A protein and the small-molecule ligand that binds it are described below.
Small molecule (SMILES): CC(=O)N[C@@H]1[C@@H](O)[C@H](O)[C@@H](CO)O[C@H]1O

Binding-site contacts:
Ligand atom C5 contacts residue ASN125 of chain 1.A at 3.7 Å.
Ligand atom O6 contacts residue ASN113 of chain 1.A at 4.2 Å.
Ligand atom C2 contacts residue ASN125 of chain 1.A at 2.7 Å.
Ligand atom O6 contacts residue LYS115 of chain 1.A at 3.8 Å.
Ligand atom C1 contacts residue ASN125 of chain 1.A at 1.7 Å.
Ligand atom O5 contacts residue ASN113 of chain 1.A at 3.5 Å.
Ligand atom C3 contacts residue ASN125 of chain 1.A at 4.0 Å.
Ligand atom O5 contacts residue ASN125 of chain 1.A at 2.3 Å (h-bond).
Ligand atom C6 contacts residue ASN113 of chain 1.A at 4.3 Å.
Ligand atom C7 contacts residue ASN125 of chain 1.A at 3.6 Å.
Ligand atom O7 contacts residue ASN125 of chain 1.A at 3.5 Å (h-bond).
Ligand atom O6 contacts residue GLU151 of chain 1.A at 4.2 Å.
Ligand atom C8 contacts residue HIS42 of chain 1.A at 4.0 Å.
Ligand atom C5 contacts residue ASN113 of chain 1.A at 4.4 Å.
Ligand atom C4 contacts residue ASN125 of chain 1.A at 4.3 Å.
Ligand atom N2 contacts residue ASN125 of chain 1.A at 3.2 Å (h-bond).
Ligand atom C1 contacts residue ASN113 of chain 1.A at 4.4 Å.

Sequence of chain 1.A:
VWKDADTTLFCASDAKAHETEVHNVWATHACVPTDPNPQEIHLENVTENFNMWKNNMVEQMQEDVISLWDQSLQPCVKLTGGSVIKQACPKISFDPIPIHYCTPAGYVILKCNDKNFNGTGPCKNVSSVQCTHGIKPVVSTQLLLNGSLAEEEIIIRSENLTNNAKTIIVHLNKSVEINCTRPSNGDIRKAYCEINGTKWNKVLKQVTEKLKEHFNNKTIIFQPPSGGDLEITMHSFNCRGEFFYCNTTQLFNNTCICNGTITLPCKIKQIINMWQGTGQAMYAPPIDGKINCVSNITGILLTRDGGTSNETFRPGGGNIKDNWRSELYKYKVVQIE